Sequence of chain 1.A:
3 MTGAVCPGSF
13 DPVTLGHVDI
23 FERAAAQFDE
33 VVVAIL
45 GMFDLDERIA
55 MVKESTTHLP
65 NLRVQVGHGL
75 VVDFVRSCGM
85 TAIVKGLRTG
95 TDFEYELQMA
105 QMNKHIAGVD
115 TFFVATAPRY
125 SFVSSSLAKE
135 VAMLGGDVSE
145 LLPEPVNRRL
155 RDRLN

This protein binds this small molecule.
Small molecule (SMILES): O=C(O)c1cnn(-c2ccccc2)c1OCCCc1c[nH]c2ccccc12

Binding-site contacts:
Ligand atom C23 contacts residue GLY18 of chain 1.A at 3.3 Å.
Ligand atom C16 contacts residue SER128 of chain 1.A at 3.7 Å.
Ligand atom C02 contacts residue GLY90 of chain 1.A at 3.1 Å.
Ligand atom C16 contacts residue THR16 of chain 1.A at 3.5 Å.
Ligand atom C04 contacts residue LYS89 of chain 1.A at 3.8 Å.
Ligand atom O26 contacts residue SER128 of chain 1.A at 3.8 Å.
Ligand atom C03 contacts residue LYS89 of chain 1.A at 3.8 Å.
Ligand atom C22 contacts residue GLY18 of chain 1.A at 3.7 Å.
Ligand atom C22 contacts residue THR120 of chain 1.A at 3.4 Å.
Ligand atom C25 contacts residue SER129 of chain 1.A at 3.6 Å.
Ligand atom C16 contacts residue SER129 of chain 1.A at 3.3 Å.
Ligand atom C10 contacts residue GLY90 of chain 1.A at 3.5 Å.
Ligand atom C14 contacts residue VAL127 of chain 1.A at 3.7 Å (hydrophobic).
Ligand atom N17 contacts residue HIS19 of chain 1.A at 3.3 Å.
Ligand atom C20 contacts residue ARG92 of chain 1.A at 3.8 Å.
Ligand atom O26 contacts residue SER129 of chain 1.A at 2.9 Å (h-bond).
Ligand atom C24 contacts residue GLY18 of chain 1.A at 3.6 Å.
Ligand atom C05 contacts residue PRO9 of chain 1.A at 3.7 Å (hydrophobic).
Ligand atom C15 contacts residue HIS19 of chain 1.A at 3.7 Å.
Ligand atom C03 contacts residue GLY90 of chain 1.A at 3.7 Å.
Ligand atom N17 contacts residue THR16 of chain 1.A at 2.9 Å (h-bond).
Ligand atom C15 contacts residue SER128 of chain 1.A at 3.7 Å.
Ligand atom C24 contacts residue HIS19 of chain 1.A at 3.6 Å.
Ligand atom N18 contacts residue THR16 of chain 1.A at 3.8 Å.
Ligand atom C21 contacts residue THR120 of chain 1.A at 3.3 Å.
Ligand atom C01 contacts residue ILE22 of chain 1.A at 3.7 Å (hydrophobic).
Ligand atom N18 contacts residue HIS19 of chain 1.A at 3.8 Å.
Ligand atom C15 contacts residue SER129 of chain 1.A at 3.7 Å.
Ligand atom C20 contacts residue TYR124 of chain 1.A at 3.6 Å (hydrophobic).
Ligand atom C11 contacts residue GLY90 of chain 1.A at 3.7 Å.
Ligand atom N18 contacts residue VAL127 of chain 1.A at 3.7 Å.
Ligand atom C23 contacts residue ILE22 of chain 1.A at 3.8 Å (hydrophobic).
Ligand atom C04 contacts residue PRO9 of chain 1.A at 3.5 Å (hydrophobic).
Ligand atom C16 contacts residue HIS19 of chain 1.A at 3.1 Å.
Ligand atom N07 contacts residue PRO9 of chain 1.A at 2.8 Å (h-bond).
Ligand atom C20 contacts residue VAL127 of chain 1.A at 3.5 Å (hydrophobic).
Ligand atom C01 contacts residue GLY90 of chain 1.A at 3.5 Å.
Ligand atom C01 contacts residue HIS19 of chain 1.A at 3.7 Å.
Ligand atom C21 contacts residue TYR124 of chain 1.A at 3.4 Å (hydrophobic).
Ligand atom O13 contacts residue ARG92 of chain 1.A at 3.4 Å (salt-bridge).